Sequence of chain 1.I:
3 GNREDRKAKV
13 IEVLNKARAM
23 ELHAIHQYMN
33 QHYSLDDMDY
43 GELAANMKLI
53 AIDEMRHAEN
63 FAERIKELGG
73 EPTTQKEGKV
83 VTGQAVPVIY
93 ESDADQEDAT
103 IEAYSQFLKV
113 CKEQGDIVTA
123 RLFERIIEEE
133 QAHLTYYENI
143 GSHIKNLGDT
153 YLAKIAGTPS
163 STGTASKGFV

Sequence of chain 1.J:
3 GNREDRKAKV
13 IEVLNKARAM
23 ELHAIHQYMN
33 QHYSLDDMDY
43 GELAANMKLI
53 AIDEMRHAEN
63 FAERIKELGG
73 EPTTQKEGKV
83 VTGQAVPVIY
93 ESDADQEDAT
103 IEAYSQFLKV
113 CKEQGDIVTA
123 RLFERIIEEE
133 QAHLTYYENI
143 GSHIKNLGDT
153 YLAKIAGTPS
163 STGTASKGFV

Binding-site contacts:
Ligand atom O1A contacts residue TYR35 of chain 1.J at 2.3 Å (h-bond).
Ligand atom C4A contacts residue MET57 of chain 1.J at 3.4 Å (hydrophobic).
Ligand atom CMD contacts residue MET31 of chain 1.I at 3.3 Å (hydrophobic).
Ligand atom O2B contacts residue ARG58 of chain 1.I at 3.3 Å.
Ligand atom CGD contacts residue TYR35 of chain 1.I at 3.4 Å (hydrophobic).
Ligand atom C1D contacts residue MET57 of chain 1.J at 3.4 Å (hydrophobic).
Ligand atom NB contacts residue MET57 of chain 1.I at 3.1 Å (h-bond).
Ligand atom NC contacts residue MET57 of chain 1.I at 3.1 Å (h-bond).
Ligand atom C4A contacts residue MET57 of chain 1.I at 3.5 Å (hydrophobic).
Ligand atom CMD contacts residue GLU61 of chain 1.J at 3.3 Å.
Ligand atom O1B contacts residue LYS50 of chain 1.J at 2.6 Å (salt-bridge).
Ligand atom O2C contacts residue LYS169 of chain 1.J at 3.4 Å (salt-bridge).
Ligand atom O2D contacts residue ARG20 of chain 1.J at 2.8 Å (salt-bridge).
Ligand atom CMB contacts residue MET31 of chain 1.J at 3.5 Å (hydrophobic).
Ligand atom CBD contacts residue MET31 of chain 1.I at 3.4 Å (hydrophobic).
Ligand atom O2B contacts residue SER168 of chain 1.J at 2.3 Å (h-bond).
Ligand atom NB contacts residue MET57 of chain 1.J at 3.0 Å (h-bond).
Ligand atom CBB contacts residue SER168 of chain 1.J at 3.3 Å.
Ligand atom NA contacts residue MET57 of chain 1.J at 3.0 Å (h-bond).
Ligand atom FE contacts residue MET57 of chain 1.I at 2.4 Å.
Ligand atom ND contacts residue MET57 of chain 1.I at 3.1 Å.
Ligand atom CMD contacts residue MET57 of chain 1.J at 3.4 Å (hydrophobic).
Ligand atom NA contacts residue MET57 of chain 1.I at 3.2 Å (h-bond).
Ligand atom CGB contacts residue SER168 of chain 1.J at 3.2 Å.
Ligand atom NC contacts residue MET57 of chain 1.J at 3.0 Å (h-bond).
Ligand atom O1C contacts residue LYS169 of chain 1.I at 3.3 Å (salt-bridge).
Ligand atom O1D contacts residue ARG20 of chain 1.J at 2.9 Å (salt-bridge).
Ligand atom O2A contacts residue ARG20 of chain 1.I at 2.5 Å (salt-bridge).
Ligand atom CMB contacts residue GLU61 of chain 1.I at 3.3 Å.
Ligand atom CGD contacts residue ARG20 of chain 1.J at 3.1 Å.
Ligand atom ND contacts residue MET57 of chain 1.J at 3.1 Å (h-bond).
Ligand atom C1B contacts residue MET57 of chain 1.J at 3.3 Å (hydrophobic).
Ligand atom O2C contacts residue SER168 of chain 1.J at 2.8 Å.
Ligand atom CHB contacts residue MET57 of chain 1.J at 3.4 Å (hydrophobic).
Ligand atom FE contacts residue MET57 of chain 1.J at 2.4 Å.
Ligand atom O2D contacts residue TYR35 of chain 1.I at 2.3 Å (h-bond).
Ligand atom CGA contacts residue ARG20 of chain 1.I at 3.4 Å.
Ligand atom CAB contacts residue LYS50 of chain 1.J at 3.4 Å.
Ligand atom CGA contacts residue TYR35 of chain 1.J at 3.3 Å (hydrophobic).
Ligand atom O1A contacts residue ARG20 of chain 1.I at 3.3 Å (salt-bridge).

The small molecule below binds the protein below.
Small molecule (SMILES): CC1=C(CCC(=O)O)C2=Cc3c(CCC(=O)O)c(C)c4n3[Fe@]35n6c(c(C)c(CCC(=O)O)c6=CC1=[N+]23)=CC1=[N+]5C(=C4)C(C)=C1CCC(=O)O